Binding-site contacts:
Ligand atom O2' contacts residue VAL14 of chain 52.D at 4.3 Å.
Ligand atom O2 contacts residue ARG12 of chain 52.D at 3.6 Å.
Ligand atom O3' contacts residue TRP75 of chain 51.C at 3.6 Å.
Ligand atom P contacts residue TRP75 of chain 51.C at 4.3 Å.
Ligand atom O4' contacts residue ARG12 of chain 52.D at 4.0 Å.
Ligand atom P contacts residue SER73 of chain 51.C at 4.1 Å.
Ligand atom O5' contacts residue ARG12 of chain 52.D at 4.1 Å.
Ligand atom OP1 contacts residue TYR111 of chain 52.D at 3.6 Å (h-bond).
Ligand atom O3' contacts residue THR13 of chain 52.D at 4.4 Å.
Ligand atom O2' contacts residue ARG12 of chain 52.D at 3.6 Å.
Ligand atom C2 contacts residue ARG12 of chain 52.D at 4.5 Å.
Ligand atom OP1 contacts residue THR176 of chain 51.C at 3.4 Å (h-bond).
Ligand atom OP2 contacts residue SER73 of chain 51.C at 4.0 Å.
Ligand atom C4' contacts residue TRP75 of chain 51.C at 4.5 Å (hydrophobic).
Ligand atom C5' contacts residue LYS131 of chain 51.C at 4.2 Å.
Ligand atom C4' contacts residue ARG12 of chain 52.D at 3.6 Å.
Ligand atom OP1 contacts residue VAL14 of chain 52.D at 3.4 Å.
Ligand atom OP1 contacts residue TRP75 of chain 51.C at 3.9 Å.
Ligand atom O2' contacts residue THR13 of chain 52.D at 3.8 Å.
Ligand atom C1' contacts residue ARG12 of chain 52.D at 3.9 Å.
Ligand atom O2' contacts residue ASP11 of chain 52.D at 3.5 Å.
Ligand atom OP1 contacts residue SER73 of chain 51.C at 3.2 Å (h-bond).
Ligand atom C5' contacts residue ARG12 of chain 52.D at 4.3 Å.
Ligand atom O5' contacts residue TYR111 of chain 52.D at 4.4 Å.
Ligand atom O2' contacts residue TYR111 of chain 52.D at 4.3 Å.
Ligand atom P contacts residue TYR111 of chain 52.D at 4.5 Å.
Ligand atom O5' contacts residue LYS131 of chain 51.C at 3.3 Å.

A small-molecule ligand and the protein it binds are described below.
Small molecule (SMILES): Nc1ccn([C@@H]2O[C@H](CO[P](=O)(O)O[C@H]3[C@@H](O)[C@H](n4ccc(N)nc4=O)O[C@@H]3CO[P](=O)(O)O[C@H]3[C@@H](O)[C@H](n4ccc(N)nc4=O)O[C@@H]3CO)[C@@H](O)[C@H]2O)c(=O)n1

Sequence of chain 52.D:
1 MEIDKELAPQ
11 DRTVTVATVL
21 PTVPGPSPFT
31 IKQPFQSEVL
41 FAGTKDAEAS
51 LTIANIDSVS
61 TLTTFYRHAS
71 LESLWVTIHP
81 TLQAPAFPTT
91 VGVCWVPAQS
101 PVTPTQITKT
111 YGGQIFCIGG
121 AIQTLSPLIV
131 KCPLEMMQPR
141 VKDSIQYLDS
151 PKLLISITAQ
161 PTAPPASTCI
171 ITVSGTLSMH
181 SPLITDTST

Sequence of chain 51.C:
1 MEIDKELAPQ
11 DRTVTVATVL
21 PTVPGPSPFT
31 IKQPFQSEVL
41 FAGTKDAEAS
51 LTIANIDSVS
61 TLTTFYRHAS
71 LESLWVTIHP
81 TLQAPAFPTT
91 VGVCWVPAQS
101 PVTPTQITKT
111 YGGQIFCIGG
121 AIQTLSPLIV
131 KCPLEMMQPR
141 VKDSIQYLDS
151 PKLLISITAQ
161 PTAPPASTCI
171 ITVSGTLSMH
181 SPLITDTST